Sequence of chain 1.D:
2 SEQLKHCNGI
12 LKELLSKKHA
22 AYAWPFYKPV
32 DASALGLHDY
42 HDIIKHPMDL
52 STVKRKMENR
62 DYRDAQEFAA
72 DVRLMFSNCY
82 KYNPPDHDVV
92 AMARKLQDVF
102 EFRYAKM

This small molecule binds to this protein.
Small molecule (SMILES): CC(=O)NCCCC[C@@H](C=O)NC(=O)[C@H](CCCN=C(N)N)NC(=O)[C@H](CC(C)C)NC(=O)[C@@H]1CSCC(=O)N[C@@H](CC2=c3ccccc3=NC2)C(=O)N[C@@H](CCCCNC(C)=O)C(=O)NCC(=O)N[C@@H](Cc2ccc(O)cc2)C(=O)N[C@@H](CC(C)C)C(=O)N1

Sequence of chain 1.B:
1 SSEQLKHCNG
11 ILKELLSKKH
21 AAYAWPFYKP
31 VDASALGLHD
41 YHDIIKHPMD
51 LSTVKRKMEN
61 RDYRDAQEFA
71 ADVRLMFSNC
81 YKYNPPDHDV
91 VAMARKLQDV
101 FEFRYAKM

Binding-site contacts:
Ligand atom O contacts residue TRP25 of chain 1.B at 3.2 Å.
Ligand atom OH contacts residue ASN84 of chain 1.D at 3.6 Å (h-bond).
Ligand atom CE1 contacts residue PRO85 of chain 1.D at 3.6 Å (hydrophobic).
Ligand atom CD2 contacts residue TYR83 of chain 1.D at 3.0 Å (hydrophobic).
Ligand atom CD contacts residue PRO26 of chain 1.B at 3.6 Å (hydrophobic).
Ligand atom OH contacts residue ASN84 of chain 1.D at 3.5 Å (h-bond).
Ligand atom CH3 contacts residue VAL31 of chain 1.B at 3.6 Å (hydrophobic).
Ligand atom OH contacts residue ASN84 of chain 1.B at 3.7 Å.
Ligand atom N contacts residue ASN84 of chain 1.D at 3.2 Å (h-bond).
Ligand atom CG contacts residue ASP40 of chain 1.D at 3.5 Å.
Ligand atom CH contacts residue VAL31 of chain 1.B at 3.5 Å (hydrophobic).
Ligand atom CH3 contacts residue PHE27 of chain 1.B at 3.6 Å (hydrophobic).
Ligand atom CA contacts residue HIS88 of chain 1.D at 3.8 Å.
Ligand atom OH contacts residue VAL31 of chain 1.B at 3.7 Å.
Ligand atom N contacts residue TYR83 of chain 1.D at 3.7 Å.
Ligand atom CG contacts residue ASN84 of chain 1.D at 3.4 Å.
Ligand atom CG contacts residue LEU36 of chain 1.B at 3.8 Å (hydrophobic).
Ligand atom CE2 contacts residue TYR83 of chain 1.D at 3.4 Å (hydrophobic).
Ligand atom CH3 contacts residue PRO26 of chain 1.D at 3.3 Å (hydrophobic).
Ligand atom O contacts residue HIS88 of chain 1.D at 3.1 Å (h-bond).
Ligand atom C contacts residue PRO85 of chain 1.D at 3.6 Å (hydrophobic).
Ligand atom O contacts residue HIS88 of chain 1.B at 2.9 Å.
Ligand atom O contacts residue VAL90 of chain 1.B at 3.4 Å.
Ligand atom CZ contacts residue PRO85 of chain 1.D at 3.5 Å (hydrophobic).
Ligand atom CH3 contacts residue PRO26 of chain 1.B at 3.1 Å (hydrophobic).
Ligand atom C contacts residue HIS88 of chain 1.D at 3.7 Å.
Ligand atom CE contacts residue PRO26 of chain 1.B at 3.1 Å (hydrophobic).
Ligand atom CZ contacts residue ASN84 of chain 1.D at 3.7 Å.
Ligand atom CE2 contacts residue LYS82 of chain 1.D at 3.8 Å.
Ligand atom CB contacts residue LEU38 of chain 1.D at 3.5 Å (hydrophobic).
Ligand atom CA contacts residue TYR83 of chain 1.D at 3.4 Å (hydrophobic).
Ligand atom OH contacts residue PRO85 of chain 1.D at 3.6 Å.
Ligand atom CD1 contacts residue ASP40 of chain 1.D at 3.2 Å.
Ligand atom OH contacts residue PRO86 of chain 1.D at 3.2 Å.
Ligand atom CD1 contacts residue PRO85 of chain 1.D at 3.8 Å (hydrophobic).
Ligand atom CE2 contacts residue ASN84 of chain 1.D at 3.6 Å.
Ligand atom CD contacts residue LEU38 of chain 1.D at 3.7 Å (hydrophobic).
Ligand atom CA contacts residue ASN84 of chain 1.D at 3.7 Å.
Ligand atom CH3 contacts residue VAL90 of chain 1.D at 3.7 Å (hydrophobic).
Ligand atom O contacts residue PRO85 of chain 1.D at 3.7 Å.